Sequence of chain 1.E:
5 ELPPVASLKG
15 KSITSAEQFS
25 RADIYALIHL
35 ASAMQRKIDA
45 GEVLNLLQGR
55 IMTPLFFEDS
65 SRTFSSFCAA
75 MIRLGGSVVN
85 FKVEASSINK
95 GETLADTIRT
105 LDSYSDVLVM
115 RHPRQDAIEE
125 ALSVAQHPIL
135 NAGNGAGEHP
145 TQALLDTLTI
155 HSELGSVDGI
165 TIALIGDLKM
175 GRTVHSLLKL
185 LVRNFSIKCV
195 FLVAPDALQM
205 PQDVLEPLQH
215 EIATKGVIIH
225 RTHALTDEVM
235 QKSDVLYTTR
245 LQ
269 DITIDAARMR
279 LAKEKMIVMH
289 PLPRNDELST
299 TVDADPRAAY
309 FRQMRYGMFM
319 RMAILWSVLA

The protein below binds the small molecule below.
Small molecule (SMILES): N[C@@H](CC(=O)O)C(=O)O

Sequence of chain 1.F:
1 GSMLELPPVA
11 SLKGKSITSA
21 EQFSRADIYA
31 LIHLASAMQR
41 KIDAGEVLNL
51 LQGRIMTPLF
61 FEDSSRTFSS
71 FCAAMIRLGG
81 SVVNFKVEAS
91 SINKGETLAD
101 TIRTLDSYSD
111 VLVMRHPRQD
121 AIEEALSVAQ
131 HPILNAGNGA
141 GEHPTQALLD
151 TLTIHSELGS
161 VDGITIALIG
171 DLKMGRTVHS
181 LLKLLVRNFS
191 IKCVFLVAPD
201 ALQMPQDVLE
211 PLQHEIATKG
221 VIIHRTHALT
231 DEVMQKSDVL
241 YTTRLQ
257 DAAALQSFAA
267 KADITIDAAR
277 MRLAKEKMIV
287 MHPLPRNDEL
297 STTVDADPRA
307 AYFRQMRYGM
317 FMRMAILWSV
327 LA

Binding-site contacts:
Ligand atom OD1 contacts residue LYS94 of chain 1.F at 4.1 Å.
Ligand atom OD2 contacts residue LEU290 of chain 1.E at 4.4 Å.
Ligand atom OXT contacts residue ARG115 of chain 1.E at 4.3 Å.
Ligand atom CG contacts residue LEU290 of chain 1.E at 4.1 Å (hydrophobic).
Ligand atom C contacts residue HIS143 of chain 1.E at 4.0 Å.
Ligand atom N contacts residue LYS94 of chain 1.F at 4.1 Å.
Ligand atom N contacts residue PRO291 of chain 1.E at 3.6 Å.
Ligand atom CG contacts residue ARG244 of chain 1.E at 3.1 Å.
Ligand atom OD1 contacts residue GLN246 of chain 1.E at 3.7 Å.
Ligand atom CG contacts residue PRO291 of chain 1.E at 4.4 Å (hydrophobic).
Ligand atom OXT contacts residue THR177 of chain 1.E at 3.7 Å.
Ligand atom CA contacts residue LEU290 of chain 1.E at 3.5 Å (hydrophobic).
Ligand atom OD1 contacts residue ARG244 of chain 1.E at 2.6 Å (salt-bridge).
Ligand atom C contacts residue CP1 of chain 1.O at 3.4 Å.
Ligand atom C contacts residue THR177 of chain 1.E at 4.3 Å.
Ligand atom C contacts residue ARG176 of chain 1.E at 3.7 Å.
Ligand atom CG contacts residue GLN246 of chain 1.E at 3.4 Å.
Ligand atom O contacts residue ARG115 of chain 1.E at 3.2 Å (salt-bridge).
Ligand atom CB contacts residue GLN246 of chain 1.E at 4.5 Å.
Ligand atom CB contacts residue LEU290 of chain 1.E at 3.7 Å (hydrophobic).
Ligand atom N contacts residue LEU290 of chain 1.E at 3.0 Å (h-bond).
Ligand atom CB contacts residue PRO289 of chain 1.E at 4.1 Å (hydrophobic).
Ligand atom O contacts residue ARG176 of chain 1.E at 3.0 Å (salt-bridge).
Ligand atom N contacts residue CP1 of chain 1.O at 2.5 Å (h-bond).
Ligand atom CB contacts residue THR177 of chain 1.E at 4.0 Å.
Ligand atom CA contacts residue CP1 of chain 1.O at 3.2 Å.
Ligand atom CB contacts residue CP1 of chain 1.O at 4.4 Å.
Ligand atom OXT contacts residue ARG176 of chain 1.E at 2.6 Å.
Ligand atom OXT contacts residue HIS143 of chain 1.E at 3.5 Å.
Ligand atom O contacts residue HIS143 of chain 1.E at 4.4 Å.
Ligand atom OD1 contacts residue PRO291 of chain 1.E at 4.5 Å.
Ligand atom C contacts residue ARG115 of chain 1.E at 4.0 Å.
Ligand atom OD2 contacts residue PRO291 of chain 1.E at 4.3 Å.
Ligand atom OXT contacts residue CP1 of chain 1.O at 4.0 Å.
Ligand atom O contacts residue CP1 of chain 1.O at 3.1 Å (h-bond).
Ligand atom OD2 contacts residue ARG244 of chain 1.E at 2.9 Å (salt-bridge).
Ligand atom CA contacts residue THR177 of chain 1.E at 4.2 Å.
Ligand atom OD2 contacts residue GLN246 of chain 1.E at 2.8 Å (h-bond).